Sequence of chain 1.A:
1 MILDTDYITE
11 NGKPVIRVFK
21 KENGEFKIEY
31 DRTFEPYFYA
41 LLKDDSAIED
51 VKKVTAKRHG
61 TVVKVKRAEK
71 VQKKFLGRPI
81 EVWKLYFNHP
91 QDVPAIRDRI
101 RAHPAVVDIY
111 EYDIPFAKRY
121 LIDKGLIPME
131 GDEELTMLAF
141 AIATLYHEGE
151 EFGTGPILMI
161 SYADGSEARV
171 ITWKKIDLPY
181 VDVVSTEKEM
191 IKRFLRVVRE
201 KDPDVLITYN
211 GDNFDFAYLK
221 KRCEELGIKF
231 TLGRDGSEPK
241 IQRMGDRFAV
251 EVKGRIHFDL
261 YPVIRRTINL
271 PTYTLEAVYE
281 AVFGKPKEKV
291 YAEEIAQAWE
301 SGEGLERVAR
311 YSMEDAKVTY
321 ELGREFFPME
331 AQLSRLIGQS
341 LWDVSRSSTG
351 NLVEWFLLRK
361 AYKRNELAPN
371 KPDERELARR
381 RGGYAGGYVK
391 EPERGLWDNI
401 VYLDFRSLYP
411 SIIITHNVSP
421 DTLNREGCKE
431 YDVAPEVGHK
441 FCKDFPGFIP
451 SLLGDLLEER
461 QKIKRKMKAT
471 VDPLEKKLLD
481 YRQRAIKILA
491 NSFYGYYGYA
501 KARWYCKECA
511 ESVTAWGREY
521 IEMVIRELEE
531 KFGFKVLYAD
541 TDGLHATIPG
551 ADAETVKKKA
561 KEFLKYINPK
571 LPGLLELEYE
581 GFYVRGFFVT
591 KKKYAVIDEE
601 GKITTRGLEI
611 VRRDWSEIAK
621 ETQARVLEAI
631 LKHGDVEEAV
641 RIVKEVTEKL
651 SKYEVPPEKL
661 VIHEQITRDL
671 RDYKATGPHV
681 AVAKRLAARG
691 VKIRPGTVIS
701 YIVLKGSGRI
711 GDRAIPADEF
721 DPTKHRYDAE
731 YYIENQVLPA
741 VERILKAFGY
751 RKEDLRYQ

Binding-site contacts:
Ligand atom PG contacts residue MN1 of chain 1.H at 3.4 Å.
Ligand atom O1B contacts residue ASN491 of chain 1.A at 3.3 Å (h-bond).
Ligand atom O3B contacts residue LYS487 of chain 1.A at 3.5 Å.
Ligand atom O2G contacts residue ARG460 of chain 1.A at 2.6 Å (salt-bridge).
Ligand atom O2A contacts residue MN1 of chain 1.H at 2.2 Å.
Ligand atom O3' contacts residue TYR409 of chain 1.A at 2.9 Å (h-bond).
Ligand atom O2B contacts residue PHE405 of chain 1.A at 3.0 Å (h-bond).
Ligand atom O3A contacts residue LYS487 of chain 1.A at 3.3 Å (salt-bridge).
Ligand atom C5' contacts residue ASP542 of chain 1.A at 3.2 Å.
Ligand atom O1A contacts residue LYS487 of chain 1.A at 2.9 Å (salt-bridge).
Ligand atom O1G contacts residue ARG406 of chain 1.A at 3.4 Å.
Ligand atom PG contacts residue ARG460 of chain 1.A at 3.5 Å.
Ligand atom O3G contacts residue PHE405 of chain 1.A at 3.2 Å (h-bond).
Ligand atom O2A contacts residue ASP404 of chain 1.A at 3.4 Å (salt-bridge).
Ligand atom O1B contacts residue LEU408 of chain 1.A at 3.5 Å (h-bond).
Ligand atom O1G contacts residue ARG460 of chain 1.A at 3.0 Å (salt-bridge).
Ligand atom O2A contacts residue MG1 of chain 1.F at 2.5 Å.
Ligand atom C2' contacts residue TYR409 of chain 1.A at 3.5 Å (hydrophobic).
Ligand atom PA contacts residue MN1 of chain 1.H at 3.4 Å.
Ligand atom PB contacts residue SER407 of chain 1.A at 3.6 Å.
Ligand atom O2B contacts residue SER407 of chain 1.A at 3.2 Å (h-bond).
Ligand atom O3B contacts residue ARG460 of chain 1.A at 3.5 Å (salt-bridge).
Ligand atom O1B contacts residue SER407 of chain 1.A at 3.1 Å.
Ligand atom O3G contacts residue MG1 of chain 1.G at 2.2 Å.
Ligand atom O2G contacts residue LYS487 of chain 1.A at 3.4 Å (salt-bridge).
Ligand atom O2B contacts residue LEU408 of chain 1.A at 3.1 Å (h-bond).
Ligand atom O3' contacts residue LEU408 of chain 1.A at 3.4 Å (h-bond).
Ligand atom O2G contacts residue MG1 of chain 1.G at 3.5 Å.
Ligand atom O3G contacts residue ASP404 of chain 1.A at 3.0 Å (salt-bridge).
Ligand atom O2B contacts residue ASP542 of chain 1.A at 3.2 Å (salt-bridge).
Ligand atom PG contacts residue MG1 of chain 1.G at 3.2 Å.
Ligand atom O2B contacts residue MN1 of chain 1.H at 2.1 Å.
Ligand atom C2' contacts residue ASN491 of chain 1.A at 3.6 Å.
Ligand atom O3A contacts residue MN1 of chain 1.H at 3.6 Å.
Ligand atom O1G contacts residue SER407 of chain 1.A at 2.9 Å (h-bond).
Ligand atom O3B contacts residue SER407 of chain 1.A at 3.5 Å (h-bond).
Ligand atom PA contacts residue MG1 of chain 1.F at 3.5 Å.
Ligand atom O2A contacts residue ASP542 of chain 1.A at 3.2 Å (salt-bridge).
Ligand atom PB contacts residue MN1 of chain 1.H at 3.2 Å.
Ligand atom O3G contacts residue MN1 of chain 1.H at 2.3 Å.

This small molecule binds to this protein.
Small molecule (SMILES): Nc1ncnc2c1ncn2[C@H]1C[C@H](O)[C@@H](CO[P](=O)(O)O[P](=O)(O)OP(=O)(O)O)O1